This protein binds this small molecule.
Small molecule (SMILES): COc1cc2ncc3c(N)nc(-c4cncc(OC[C@@H](N)Cc5ccccc5)c4)cc3c2cc1OC

Binding-site contacts:
Ligand atom N1 contacts residue THR175 of chain 1.A at 2.9 Å (h-bond).
Ligand atom C27 contacts residue GLU43 of chain 1.A at 3.6 Å.
Ligand atom C10 contacts residue ALA62 of chain 1.A at 3.5 Å (hydrophobic).
Ligand atom C10 contacts residue LEU165 of chain 1.A at 3.6 Å (hydrophobic).
Ligand atom N3 contacts residue LEU112 of chain 1.A at 3.4 Å.
Ligand atom C9 contacts residue LEU165 of chain 1.A at 3.4 Å (hydrophobic).
Ligand atom C25 contacts residue GLY44 of chain 1.A at 3.6 Å.
Ligand atom C12 contacts residue ALA115 of chain 1.A at 3.1 Å (hydrophobic).
Ligand atom N4 contacts residue LYS64 of chain 1.A at 2.8 Å (salt-bridge).
Ligand atom C18 contacts residue ASP176 of chain 1.A at 3.6 Å.
Ligand atom C8 contacts residue THR175 of chain 1.A at 3.7 Å.
Ligand atom C10 contacts residue SER113 of chain 1.A at 3.2 Å.
Ligand atom C4 contacts residue LEU165 of chain 1.A at 3.6 Å (hydrophobic).
Ligand atom C17 contacts residue ASP176 of chain 1.A at 3.6 Å.
Ligand atom C26 contacts residue GLY44 of chain 1.A at 3.6 Å.
Ligand atom O2 contacts residue GLY118 of chain 1.A at 3.5 Å.
Ligand atom C14 contacts residue ALA115 of chain 1.A at 3.6 Å (hydrophobic).
Ligand atom C28 contacts residue GLU43 of chain 1.A at 3.6 Å.
Ligand atom C10 contacts residue ALA115 of chain 1.A at 3.6 Å (hydrophobic).
Ligand atom C18 contacts residue LYS64 of chain 1.A at 3.3 Å.
Ligand atom C26 contacts residue SER47 of chain 1.A at 3.2 Å.
Ligand atom C1 contacts residue LEU41 of chain 1.A at 3.4 Å (hydrophobic).
Ligand atom N5 contacts residue ASN163 of chain 1.A at 2.9 Å (h-bond).
Ligand atom C25 contacts residue SO41 of chain 1.C at 3.5 Å.
Ligand atom C27 contacts residue GLY42 of chain 1.A at 3.6 Å.
Ligand atom C15 contacts residue THR175 of chain 1.A at 3.4 Å.
Ligand atom N5 contacts residue ASP176 of chain 1.A at 3.2 Å (salt-bridge).
Ligand atom N3 contacts residue SER113 of chain 1.A at 2.9 Å (h-bond).
Ligand atom C24 contacts residue SO41 of chain 1.C at 3.5 Å.
Ligand atom C25 contacts residue SER47 of chain 1.A at 3.5 Å.
Ligand atom O1 contacts residue LEU41 of chain 1.A at 3.7 Å.
Ligand atom N2 contacts residue ALA115 of chain 1.A at 3.0 Å (h-bond).
Ligand atom N3 contacts residue VAL96 of chain 1.A at 3.5 Å.
Ligand atom C19 contacts residue THR175 of chain 1.A at 3.5 Å.
Ligand atom C1 contacts residue GLU119 of chain 1.A at 3.3 Å.
Ligand atom C7 contacts residue THR175 of chain 1.A at 3.4 Å.
Ligand atom C20 contacts residue ASN163 of chain 1.A at 3.5 Å.
Ligand atom C5 contacts residue LEU165 of chain 1.A at 3.7 Å (hydrophobic).
Ligand atom C21 contacts residue ASN163 of chain 1.A at 3.6 Å.
Ligand atom O3 contacts residue ASP176 of chain 1.A at 3.5 Å (salt-bridge).

Sequence of chain 1.A:
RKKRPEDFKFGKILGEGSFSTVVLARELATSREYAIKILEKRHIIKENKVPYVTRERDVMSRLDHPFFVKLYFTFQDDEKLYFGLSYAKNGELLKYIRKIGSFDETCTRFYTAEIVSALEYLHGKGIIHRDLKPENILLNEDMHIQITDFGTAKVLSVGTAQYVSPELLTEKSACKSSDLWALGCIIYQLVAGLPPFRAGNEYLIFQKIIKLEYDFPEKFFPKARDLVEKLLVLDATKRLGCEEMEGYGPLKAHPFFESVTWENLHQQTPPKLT